Binding-site contacts:
Ligand atom O8 contacts residue ARG40 of chain 1.D at 3.2 Å (salt-bridge).
Ligand atom O1A contacts residue ASP190 of chain 1.D at 2.9 Å (salt-bridge).
Ligand atom O3' contacts residue ARG183 of chain 1.D at 3.6 Å (salt-bridge).
Ligand atom O2B contacts residue GLY179 of chain 1.D at 3.3 Å.
Ligand atom C2' contacts residue GLY276 of chain 1.D at 3.7 Å.
Ligand atom C2' contacts residue TYR271 of chain 1.D at 3.4 Å (hydrophobic).
Ligand atom O1G contacts residue SER188 of chain 1.D at 3.6 Å.
Ligand atom O2B contacts residue SER180 of chain 1.D at 2.9 Å (h-bond).
Ligand atom C1' contacts residue TYR271 of chain 1.D at 3.6 Å (hydrophobic).
Ligand atom O2G contacts residue CA1 of chain 1.N at 2.3 Å.
Ligand atom O8 contacts residue GLY276 of chain 1.D at 3.2 Å.
Ligand atom C2' contacts residue ASN279 of chain 1.D at 3.4 Å.
Ligand atom O3' contacts residue GLY274 of chain 1.D at 3.2 Å.
Ligand atom O2B contacts residue CA1 of chain 1.N at 2.4 Å.
Ligand atom C2' contacts residue GLY274 of chain 1.D at 3.6 Å.
Ligand atom O2B contacts residue ASP192 of chain 1.D at 3.3 Å (salt-bridge).
Ligand atom PG contacts residue GLY189 of chain 1.D at 3.4 Å.
Ligand atom N2 contacts residue ARG283 of chain 1.D at 3.5 Å (salt-bridge).
Ligand atom N2 contacts residue ASN279 of chain 1.D at 3.5 Å.
Ligand atom O1B contacts residue ARG183 of chain 1.D at 2.9 Å (salt-bridge).
Ligand atom O1A contacts residue CA1 of chain 1.F at 2.5 Å.
Ligand atom C1' contacts residue ASN279 of chain 1.D at 3.7 Å.
Ligand atom PG contacts residue CA1 of chain 1.N at 3.6 Å.
Ligand atom PA contacts residue CA1 of chain 1.F at 3.5 Å.
Ligand atom O1A contacts residue ASP192 of chain 1.D at 3.1 Å (salt-bridge).
Ligand atom O3' contacts residue THR273 of chain 1.D at 3.3 Å (h-bond).
Ligand atom C4' contacts residue PHE272 of chain 1.D at 3.5 Å (hydrophobic).
Ligand atom PA contacts residue CA1 of chain 1.N at 3.7 Å.
Ligand atom N3 contacts residue ASN279 of chain 1.D at 3.3 Å (h-bond).
Ligand atom PG contacts residue SER180 of chain 1.D at 3.7 Å.
Ligand atom C5' contacts residue ASP192 of chain 1.D at 3.7 Å.
Ligand atom O2G contacts residue GLY189 of chain 1.D at 3.3 Å (h-bond).
Ligand atom O1A contacts residue CA1 of chain 1.N at 2.4 Å.
Ligand atom O2G contacts residue ASP190 of chain 1.D at 3.2 Å (salt-bridge).
Ligand atom O1G contacts residue SER180 of chain 1.D at 2.6 Å (h-bond).
Ligand atom N3 contacts residue TYR271 of chain 1.D at 3.6 Å.
Ligand atom O1G contacts residue GLY189 of chain 1.D at 2.8 Å (h-bond).
Ligand atom O3G contacts residue GLY189 of chain 1.D at 3.7 Å.
Ligand atom O3A contacts residue CA1 of chain 1.N at 3.7 Å.
Ligand atom PB contacts residue CA1 of chain 1.N at 3.5 Å.

Sequence of chain 1.D:
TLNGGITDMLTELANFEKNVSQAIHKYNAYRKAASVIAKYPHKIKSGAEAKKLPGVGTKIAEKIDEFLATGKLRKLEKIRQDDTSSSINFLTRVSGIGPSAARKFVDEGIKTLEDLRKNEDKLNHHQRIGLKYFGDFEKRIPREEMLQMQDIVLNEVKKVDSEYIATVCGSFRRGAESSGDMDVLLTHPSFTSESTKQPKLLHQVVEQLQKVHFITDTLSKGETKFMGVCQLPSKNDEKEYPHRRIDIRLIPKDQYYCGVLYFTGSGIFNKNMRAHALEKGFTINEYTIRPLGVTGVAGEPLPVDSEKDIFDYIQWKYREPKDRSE

The small molecule below binds the protein below.
Small molecule (SMILES): Nc1nc(C[C@H]2C[C@H](O)[C@@H](COP(=O)(O)OP(=O)(O)OP(=O)(O)O)O2)c(NC=O)c(=O)[nH]1